Binding-site contacts:
Ligand atom O contacts residue TYR151 of chain 1.B at 3.8 Å.
Ligand atom CG contacts residue GLN155 of chain 1.B at 3.9 Å.
Ligand atom N5 contacts residue MET109 of chain 1.B at 3.5 Å.
Ligand atom C7 contacts residue GLN155 of chain 1.B at 3.8 Å.
Ligand atom N5 contacts residue ILE65 of chain 1.B at 3.8 Å.
Ligand atom CB contacts residue TYR151 of chain 1.B at 3.5 Å (hydrophobic).
Ligand atom CD1 contacts residue ALA67 of chain 1.B at 3.2 Å (hydrophobic).
Ligand atom C7 contacts residue LEU32 of chain 1.B at 3.6 Å (hydrophobic).
Ligand atom N4 contacts residue ILE159 of chain 1.B at 3.7 Å.
Ligand atom N4 contacts residue ILE65 of chain 1.B at 4.0 Å.
Ligand atom N2 contacts residue GLN155 of chain 1.B at 3.8 Å.
Ligand atom CZ contacts residue GLN155 of chain 1.B at 3.6 Å.
Ligand atom N contacts residue GLN173 of chain 1.B at 2.7 Å (h-bond).
Ligand atom N contacts residue GLN155 of chain 1.B at 3.1 Å (h-bond).
Ligand atom C7 contacts residue ILE65 of chain 1.B at 3.8 Å (hydrophobic).
Ligand atom CD2 contacts residue GLY34 of chain 1.B at 3.4 Å.
Ligand atom O contacts residue ILE137 of chain 1.B at 3.8 Å.
Ligand atom CZ contacts residue GLY34 of chain 1.B at 3.8 Å.
Ligand atom CB contacts residue GLY34 of chain 1.B at 3.6 Å.
Ligand atom C contacts residue TYR151 of chain 1.B at 3.6 Å (hydrophobic).
Ligand atom N3 contacts residue LEU32 of chain 1.B at 3.5 Å.
Ligand atom CE2 contacts residue GLN155 of chain 1.B at 3.3 Å.
Ligand atom O contacts residue GLN173 of chain 1.B at 2.8 Å (h-bond).
Ligand atom C7 contacts residue ILE159 of chain 1.B at 3.3 Å (hydrophobic).
Ligand atom CA contacts residue TYR151 of chain 1.B at 3.4 Å (hydrophobic).
Ligand atom N4 contacts residue MET109 of chain 1.B at 3.7 Å.
Ligand atom N3 contacts residue ILE159 of chain 1.B at 3.8 Å.
Ligand atom N4 contacts residue GLY158 of chain 1.B at 3.4 Å.
Ligand atom CA contacts residue GLN173 of chain 1.B at 3.1 Å.
Ligand atom OXT contacts residue GLU36 of chain 1.B at 3.5 Å (salt-bridge).
Ligand atom CE1 contacts residue ALA67 of chain 1.B at 3.6 Å (hydrophobic).
Ligand atom C7 contacts residue GLY158 of chain 1.B at 3.5 Å.
Ligand atom C contacts residue GLN173 of chain 1.B at 3.4 Å.
Ligand atom CE1 contacts residue HIS70 of chain 1.B at 4.0 Å.
Ligand atom N contacts residue TYR151 of chain 1.B at 2.7 Å (h-bond).
Ligand atom CD2 contacts residue GLN155 of chain 1.B at 3.4 Å.
Ligand atom N3 contacts residue GLN155 of chain 1.B at 3.9 Å.
Ligand atom CE2 contacts residue GLY34 of chain 1.B at 3.5 Å.
Ligand atom CG contacts residue GLY34 of chain 1.B at 3.5 Å.
Ligand atom CB contacts residue GLU36 of chain 1.B at 3.9 Å.

The protein below binds the small molecule below.
Small molecule (SMILES): N[C@@H](Cc1ccc(-n2ncnn2)cc1)C(=O)O

Sequence of chain 1.B:
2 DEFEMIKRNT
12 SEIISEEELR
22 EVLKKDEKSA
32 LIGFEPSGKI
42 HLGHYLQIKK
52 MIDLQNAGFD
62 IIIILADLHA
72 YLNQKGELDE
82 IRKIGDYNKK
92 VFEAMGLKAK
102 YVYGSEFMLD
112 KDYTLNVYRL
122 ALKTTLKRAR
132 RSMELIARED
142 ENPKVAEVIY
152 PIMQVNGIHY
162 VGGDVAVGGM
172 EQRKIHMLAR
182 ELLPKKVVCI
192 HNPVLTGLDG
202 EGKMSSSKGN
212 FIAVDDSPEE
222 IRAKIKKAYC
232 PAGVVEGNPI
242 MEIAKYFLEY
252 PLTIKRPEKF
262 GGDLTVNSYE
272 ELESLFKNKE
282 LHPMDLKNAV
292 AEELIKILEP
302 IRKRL